Sequence of chain 1.A:
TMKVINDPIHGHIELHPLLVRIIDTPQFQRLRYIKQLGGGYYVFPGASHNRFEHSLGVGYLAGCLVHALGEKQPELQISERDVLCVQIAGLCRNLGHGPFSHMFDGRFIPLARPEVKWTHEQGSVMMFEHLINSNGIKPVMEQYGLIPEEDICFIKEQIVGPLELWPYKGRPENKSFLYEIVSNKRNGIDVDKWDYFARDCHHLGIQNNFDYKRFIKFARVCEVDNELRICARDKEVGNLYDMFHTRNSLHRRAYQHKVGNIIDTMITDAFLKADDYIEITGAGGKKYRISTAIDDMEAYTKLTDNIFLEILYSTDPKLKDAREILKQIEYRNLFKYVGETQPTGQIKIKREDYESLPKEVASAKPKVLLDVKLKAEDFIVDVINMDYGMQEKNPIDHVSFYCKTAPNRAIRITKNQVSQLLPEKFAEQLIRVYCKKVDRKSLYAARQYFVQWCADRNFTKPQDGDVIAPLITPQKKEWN

Sequence of chain 1.B:
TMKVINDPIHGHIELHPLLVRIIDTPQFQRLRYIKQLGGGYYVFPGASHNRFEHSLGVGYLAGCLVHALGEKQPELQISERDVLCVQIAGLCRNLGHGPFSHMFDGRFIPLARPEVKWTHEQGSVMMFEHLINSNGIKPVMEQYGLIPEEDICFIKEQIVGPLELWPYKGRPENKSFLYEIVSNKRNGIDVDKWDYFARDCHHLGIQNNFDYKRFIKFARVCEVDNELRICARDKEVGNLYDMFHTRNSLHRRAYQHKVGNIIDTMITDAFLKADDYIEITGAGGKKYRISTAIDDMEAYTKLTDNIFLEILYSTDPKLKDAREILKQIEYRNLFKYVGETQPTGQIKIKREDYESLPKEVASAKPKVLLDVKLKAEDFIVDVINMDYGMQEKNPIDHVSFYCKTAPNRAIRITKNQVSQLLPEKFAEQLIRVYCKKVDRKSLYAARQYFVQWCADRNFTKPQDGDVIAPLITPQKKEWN

Sequence of chain 1.C:
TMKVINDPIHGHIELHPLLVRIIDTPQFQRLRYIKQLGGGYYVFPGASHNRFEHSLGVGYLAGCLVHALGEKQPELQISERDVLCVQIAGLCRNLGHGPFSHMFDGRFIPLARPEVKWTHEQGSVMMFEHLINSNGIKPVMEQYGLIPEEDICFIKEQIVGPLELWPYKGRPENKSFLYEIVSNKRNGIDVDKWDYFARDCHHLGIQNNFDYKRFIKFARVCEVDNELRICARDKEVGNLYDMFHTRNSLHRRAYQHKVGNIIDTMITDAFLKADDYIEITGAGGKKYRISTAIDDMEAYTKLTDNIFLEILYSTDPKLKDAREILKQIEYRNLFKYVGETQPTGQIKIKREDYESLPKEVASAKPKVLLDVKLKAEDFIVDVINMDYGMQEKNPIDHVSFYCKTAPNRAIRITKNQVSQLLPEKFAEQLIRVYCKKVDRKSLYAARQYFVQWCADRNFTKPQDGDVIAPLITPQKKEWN

Binding-site contacts:
Ligand atom C8 contacts residue VAL44 of chain 1.C at 3.0 Å (hydrophobic).
Ligand atom C4' contacts residue DTP1 of chain 1.G at 3.5 Å.
Ligand atom O3G contacts residue MG1 of chain 1.K at 2.1 Å.
Ligand atom O1A contacts residue MG1 of chain 1.K at 1.8 Å.
Ligand atom N7 contacts residue ARG33 of chain 1.B at 3.2 Å (salt-bridge).
Ligand atom O1G contacts residue LYS411 of chain 1.A at 2.1 Å (salt-bridge).
Ligand atom O4' contacts residue ARG339 of chain 1.C at 3.4 Å (salt-bridge).
Ligand atom C2 contacts residue ARG339 of chain 1.C at 3.3 Å.
Ligand atom C4 contacts residue ARG339 of chain 1.C at 3.3 Å.
Ligand atom N2 contacts residue ARG339 of chain 1.C at 3.5 Å (salt-bridge).
Ligand atom O2G contacts residue LYS4 of chain 1.B at 3.3 Å (salt-bridge).
Ligand atom O6 contacts residue ARG33 of chain 1.B at 3.2 Å (salt-bridge).
Ligand atom O3' contacts residue VAL5 of chain 1.B at 3.3 Å (h-bond).
Ligand atom O1A contacts residue LYS4 of chain 1.B at 2.8 Å (salt-bridge).
Ligand atom C5' contacts residue DTP1 of chain 1.G at 3.1 Å.
Ligand atom O2B contacts residue MG1 of chain 1.K at 2.0 Å.
Ligand atom PG contacts residue LYS4 of chain 1.B at 3.2 Å.
Ligand atom C6 contacts residue ARG339 of chain 1.C at 3.4 Å.
Ligand atom C1' contacts residue VAL44 of chain 1.C at 3.5 Å (hydrophobic).
Ligand atom N3 contacts residue ARG339 of chain 1.C at 3.4 Å (salt-bridge).
Ligand atom C8 contacts residue TYR43 of chain 1.C at 3.1 Å (hydrophobic).
Ligand atom O6 contacts residue GLN30 of chain 1.B at 3.0 Å (h-bond).
Ligand atom O2B contacts residue DTP1 of chain 1.G at 2.6 Å (h-bond).
Ligand atom O1G contacts residue DTP1 of chain 1.G at 3.5 Å (h-bond).
Ligand atom PG contacts residue MG1 of chain 1.K at 3.1 Å.
Ligand atom C5 contacts residue TYR43 of chain 1.C at 3.4 Å (hydrophobic).
Ligand atom O1G contacts residue MG1 of chain 1.K at 3.3 Å.
Ligand atom O2A contacts residue LYS4 of chain 1.B at 3.1 Å.
Ligand atom N1 contacts residue ASP25 of chain 1.B at 2.8 Å (salt-bridge).
Ligand atom O5' contacts residue ARG339 of chain 1.C at 3.1 Å (salt-bridge).
Ligand atom PA contacts residue MG1 of chain 1.K at 3.1 Å.
Ligand atom N2 contacts residue ASP25 of chain 1.B at 2.8 Å (salt-bridge).
Ligand atom O3G contacts residue DTP1 of chain 1.G at 3.4 Å (h-bond).
Ligand atom N7 contacts residue TYR43 of chain 1.C at 2.9 Å (h-bond).
Ligand atom PA contacts residue LYS4 of chain 1.B at 3.5 Å.
Ligand atom PG contacts residue LYS411 of chain 1.A at 3.4 Å.
Ligand atom O3G contacts residue LYS4 of chain 1.B at 2.0 Å (salt-bridge).
Ligand atom O1A contacts residue DTP1 of chain 1.G at 2.5 Å (h-bond).
Ligand atom O3' contacts residue DTP1 of chain 1.G at 3.1 Å (h-bond).
Ligand atom PB contacts residue MG1 of chain 1.K at 3.1 Å.

The protein below binds the small molecule below.
Small molecule (SMILES): Nc1nc2c(ncn2[C@H]2C[C@H](O)[C@@H](CO[P](=O)(O)O[P](=O)(O)OP(=O)(O)O)O2)c(=O)[nH]1